Sequence of chain 23.C:
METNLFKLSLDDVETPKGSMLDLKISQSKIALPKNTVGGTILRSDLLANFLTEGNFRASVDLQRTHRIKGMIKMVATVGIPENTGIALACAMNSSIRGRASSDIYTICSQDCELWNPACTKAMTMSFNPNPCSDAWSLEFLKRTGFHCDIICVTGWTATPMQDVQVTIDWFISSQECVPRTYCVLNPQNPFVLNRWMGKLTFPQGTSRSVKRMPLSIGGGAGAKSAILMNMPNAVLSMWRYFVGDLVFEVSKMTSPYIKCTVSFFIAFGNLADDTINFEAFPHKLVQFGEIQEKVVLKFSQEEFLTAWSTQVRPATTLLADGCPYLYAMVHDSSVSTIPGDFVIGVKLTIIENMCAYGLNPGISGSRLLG

Sequence of chain 14.C:
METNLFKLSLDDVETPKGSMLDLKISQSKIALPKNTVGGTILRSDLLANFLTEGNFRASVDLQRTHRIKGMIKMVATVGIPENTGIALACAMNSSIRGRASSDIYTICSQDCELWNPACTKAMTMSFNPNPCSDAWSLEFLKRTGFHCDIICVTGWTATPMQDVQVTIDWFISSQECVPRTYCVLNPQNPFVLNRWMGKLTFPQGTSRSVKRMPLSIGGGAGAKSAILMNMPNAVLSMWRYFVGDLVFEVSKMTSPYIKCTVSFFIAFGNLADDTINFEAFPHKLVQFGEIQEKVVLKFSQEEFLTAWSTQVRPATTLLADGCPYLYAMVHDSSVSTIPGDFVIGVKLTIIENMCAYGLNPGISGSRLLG

The small molecule below binds the protein below.
Small molecule (SMILES): Nc1ccn([C@@H]2O[C@H](CO[P](=O)(O)O[C@H]3[C@@H](O)[C@H](n4ccc(=O)[nH]c4=O)O[C@@H]3CO[P](=O)(O)O[C@H]3[C@@H](O)[C@H](n4ccc(N)nc4=O)O[C@@H]3CO[P](=O)(O)O[C@H]3[C@@H](O)[C@H](n4ccc(=O)[nH]c4=O)O[C@@H]3CO[P](=O)(O)O[C@H]3[C@@H](O)[C@H](n4cnc5c(=O)nc(N)[nH]c54)O[C@@H]3CO[P](=O)(O)O[C@H]3[C@@H](O)[C@H](n4cnc5c(N)ncnc54)O[C@@H]3CO)[C@@H](O)[C@H]2O)c(=O)n1

Binding-site contacts:
Ligand atom O2' contacts residue ARG180 of chain 14.C at 3.9 Å.
Ligand atom OP1 contacts residue SER126 of chain 14.C at 2.8 Å (h-bond).
Ligand atom C4' contacts residue THR124 of chain 14.C at 3.6 Å.
Ligand atom OP1 contacts residue THR124 of chain 14.C at 3.8 Å.
Ligand atom O3' contacts residue THR3 of chain 23.C at 3.8 Å.
Ligand atom P contacts residue THR3 of chain 23.C at 3.9 Å.
Ligand atom C1' contacts residue ARG180 of chain 14.C at 3.7 Å.
Ligand atom C4' contacts residue SER126 of chain 14.C at 3.4 Å.
Ligand atom C2 contacts residue VAL192 of chain 14.C at 3.7 Å (hydrophobic).
Ligand atom O3' contacts residue SER126 of chain 14.C at 3.3 Å.
Ligand atom C5' contacts residue SER126 of chain 14.C at 3.9 Å.
Ligand atom C1' contacts residue PRO190 of chain 14.C at 3.9 Å (hydrophobic).
Ligand atom C5' contacts residue GLU2 of chain 23.C at 3.2 Å.
Ligand atom O4' contacts residue MET1 of chain 23.C at 3.7 Å.
Ligand atom P contacts residue LYS7 of chain 23.C at 3.2 Å.
Ligand atom O2' contacts residue MET1 of chain 23.C at 3.2 Å (h-bond).
Ligand atom C4' contacts residue GLU2 of chain 23.C at 3.5 Å.
Ligand atom N6 contacts residue THR349 of chain 14.C at 3.9 Å.
Ligand atom O3' contacts residue GLU2 of chain 23.C at 3.6 Å.
Ligand atom C4' contacts residue MET1 of chain 23.C at 3.9 Å (hydrophobic).
Ligand atom C4 contacts residue VAL192 of chain 14.C at 3.9 Å (hydrophobic).
Ligand atom OP2 contacts residue LYS7 of chain 23.C at 2.6 Å (salt-bridge).
Ligand atom N3 contacts residue ARG180 of chain 14.C at 4.0 Å.
Ligand atom OP1 contacts residue ASN4 of chain 23.C at 3.5 Å.
Ligand atom P contacts residue SER126 of chain 14.C at 3.7 Å.
Ligand atom O4' contacts residue ARG180 of chain 14.C at 4.0 Å.
Ligand atom OP1 contacts residue THR3 of chain 23.C at 2.9 Å (h-bond).
Ligand atom N6 contacts residue ILE350 of chain 14.C at 4.0 Å.
Ligand atom O2' contacts residue SER126 of chain 14.C at 3.6 Å (h-bond).
Ligand atom OP1 contacts residue THR124 of chain 14.C at 4.0 Å.
Ligand atom O2' contacts residue MET125 of chain 14.C at 3.6 Å.
Ligand atom C5 contacts residue ILE350 of chain 14.C at 3.6 Å (hydrophobic).
Ligand atom C5' contacts residue THR124 of chain 14.C at 3.5 Å.
Ligand atom N3 contacts residue VAL192 of chain 14.C at 3.4 Å.
Ligand atom O4' contacts residue PRO190 of chain 14.C at 3.2 Å.
Ligand atom O5' contacts residue LYS7 of chain 23.C at 3.4 Å (salt-bridge).
Ligand atom N7 contacts residue ILE350 of chain 14.C at 3.8 Å.
Ligand atom C6 contacts residue ILE350 of chain 14.C at 3.8 Å (hydrophobic).
Ligand atom OP1 contacts residue LYS7 of chain 23.C at 3.4 Å (salt-bridge).
Ligand atom C2 contacts residue ARG180 of chain 14.C at 3.6 Å.